A small-molecule ligand and the protein it binds are described below.
Small molecule (SMILES): CC(=O)N[C@H]1[C@H](O[C@H]2[C@H](O)[C@@H](NC(C)=O)CO[C@@H]2CO)O[C@H](CO)[C@@H](O)[C@@H]1O[C@@H]1O[C@H](CS(=O)(=O)O)[C@@H](O)[C@H](O)[C@H]1O

Sequence of chain 1.YA:
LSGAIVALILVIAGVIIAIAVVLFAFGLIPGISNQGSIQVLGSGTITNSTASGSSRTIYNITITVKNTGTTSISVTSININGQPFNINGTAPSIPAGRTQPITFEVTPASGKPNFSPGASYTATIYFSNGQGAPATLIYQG

Binding-site contacts:
Ligand atom C1 contacts residue THR50 of chain 1.YA at 4.4 Å.
Ligand atom C8 contacts residue SER54 of chain 1.YA at 3.1 Å.
Ligand atom C8 contacts residue THR50 of chain 1.YA at 4.4 Å.
Ligand atom C7 contacts residue THR57 of chain 1.YA at 4.0 Å.
Ligand atom C7 contacts residue SER54 of chain 1.YA at 4.4 Å.
Ligand atom O7 contacts residue ASN48 of chain 1.YA at 3.7 Å.
Ligand atom N2 contacts residue ASN48 of chain 1.YA at 2.8 Å (h-bond).
Ligand atom C6 contacts residue THR50 of chain 1.YA at 3.6 Å.
Ligand atom C5 contacts residue THR50 of chain 1.YA at 3.8 Å.
Ligand atom C3 contacts residue ASN48 of chain 1.YA at 3.8 Å.
Ligand atom C7 contacts residue TYR59 of chain 1.YA at 3.4 Å (hydrophobic).
Ligand atom C8 contacts residue THR57 of chain 1.YA at 3.9 Å.
Ligand atom C8 contacts residue PHE115 of chain 1.YA at 4.0 Å (hydrophobic).
Ligand atom C8 contacts residue SER55 of chain 1.YA at 3.2 Å.
Ligand atom C1 contacts residue ASN48 of chain 1.YA at 1.4 Å.
Ligand atom N2 contacts residue TYR139 of chain 1.YA at 3.6 Å.
Ligand atom O5 contacts residue ASN48 of chain 1.YA at 2.4 Å (h-bond).
Ligand atom O1S6 contacts residue GLY53 of chain 1.YA at 3.9 Å.
Ligand atom C8 contacts residue TYR59 of chain 1.YA at 3.9 Å (hydrophobic).
Ligand atom O7 contacts residue TYR59 of chain 1.YA at 2.4 Å (h-bond).
Ligand atom O5 contacts residue THR50 of chain 1.YA at 3.8 Å.
Ligand atom C8 contacts residue TYR139 of chain 1.YA at 3.4 Å (hydrophobic).
Ligand atom C5 contacts residue ASN48 of chain 1.YA at 3.7 Å.
Ligand atom C7 contacts residue ASN48 of chain 1.YA at 3.5 Å.
Ligand atom C7 contacts residue SER55 of chain 1.YA at 4.3 Å.
Ligand atom O6 contacts residue THR50 of chain 1.YA at 4.5 Å.
Ligand atom C8 contacts residue ARG56 of chain 1.YA at 4.3 Å.
Ligand atom C2 contacts residue ASN48 of chain 1.YA at 2.4 Å.
Ligand atom O7 contacts residue THR57 of chain 1.YA at 3.8 Å.
Ligand atom C7 contacts residue TYR139 of chain 1.YA at 3.8 Å (hydrophobic).
Ligand atom C4 contacts residue ASN48 of chain 1.YA at 4.2 Å.